Sequence of chain 31.A:
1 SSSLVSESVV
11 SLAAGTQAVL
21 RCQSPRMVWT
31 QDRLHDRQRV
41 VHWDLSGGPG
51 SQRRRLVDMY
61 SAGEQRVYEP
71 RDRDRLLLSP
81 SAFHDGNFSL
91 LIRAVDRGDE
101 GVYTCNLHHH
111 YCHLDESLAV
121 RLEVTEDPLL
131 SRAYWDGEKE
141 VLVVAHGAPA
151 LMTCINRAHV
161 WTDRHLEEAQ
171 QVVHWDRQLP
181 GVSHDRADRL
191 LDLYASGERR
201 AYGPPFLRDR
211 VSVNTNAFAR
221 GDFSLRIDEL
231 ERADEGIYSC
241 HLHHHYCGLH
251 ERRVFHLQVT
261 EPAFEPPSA

A protein and the small-molecule ligand that binds it are described below.
Small molecule (SMILES): CC(=O)N[C@@H]1[C@@H](O)[C@H](O)[C@@H](CO)O[C@H]1O

Binding-site contacts:
Ligand atom C1 contacts residue ASN87 of chain 31.A at 1.4 Å.
Ligand atom O4 contacts residue LEU151 of chain 31.A at 4.1 Å.
Ligand atom C5 contacts residue ASN87 of chain 31.A at 3.7 Å.
Ligand atom O5 contacts residue ASN87 of chain 31.A at 2.4 Å (h-bond).
Ligand atom O7 contacts residue ASP85 of chain 31.A at 3.4 Å (salt-bridge).
Ligand atom N2 contacts residue ASN87 of chain 31.A at 2.8 Å (h-bond).
Ligand atom C2 contacts residue ASN87 of chain 31.A at 2.4 Å.
Ligand atom C8 contacts residue ASN87 of chain 31.A at 4.3 Å.
Ligand atom C1 contacts residue SER89 of chain 31.A at 4.5 Å.
Ligand atom C3 contacts residue ASN87 of chain 31.A at 3.8 Å.
Ligand atom C7 contacts residue ASP85 of chain 31.A at 4.4 Å.
Ligand atom C4 contacts residue ASN87 of chain 31.A at 4.2 Å.
Ligand atom O6 contacts residue LEU91 of chain 31.A at 4.1 Å.
Ligand atom O7 contacts residue ASN87 of chain 31.A at 3.0 Å (h-bond).
Ligand atom C7 contacts residue ASN87 of chain 31.A at 3.1 Å.
Ligand atom C6 contacts residue LEU91 of chain 31.A at 3.7 Å (hydrophobic).
Ligand atom C6 contacts residue LEU151 of chain 31.A at 3.8 Å (hydrophobic).
Ligand atom C5 contacts residue LEU151 of chain 31.A at 4.1 Å (hydrophobic).